Sequence of chain 15.E:
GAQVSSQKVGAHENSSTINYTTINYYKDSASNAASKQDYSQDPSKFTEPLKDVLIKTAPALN

Binding-site contacts:
Ligand atom CB contacts residue ALA2 of chain 15.E at 3.4 Å (hydrophobic).
Ligand atom O contacts residue VAL4 of chain 15.E at 2.9 Å (h-bond).
Ligand atom C contacts residue VAL4 of chain 15.E at 3.6 Å (hydrophobic).
Ligand atom CA contacts residue ALA2 of chain 15.E at 4.0 Å (hydrophobic).
Ligand atom C contacts residue VAL4 of chain 15.E at 4.2 Å (hydrophobic).
Ligand atom CA contacts residue ALA2 of chain 15.E at 3.5 Å (hydrophobic).
Ligand atom CB contacts residue VAL4 of chain 15.E at 4.3 Å (hydrophobic).
Ligand atom CA contacts residue VAL4 of chain 15.E at 4.0 Å (hydrophobic).
Ligand atom O contacts residue ALA2 of chain 15.E at 3.9 Å.
Ligand atom C contacts residue GLN3 of chain 15.E at 3.9 Å.
Ligand atom CG1 contacts residue GLN3 of chain 15.E at 4.1 Å.
Ligand atom CG2 contacts residue ALA2 of chain 15.E at 4.0 Å (hydrophobic).
Ligand atom CB contacts residue GLN3 of chain 15.E at 3.4 Å.
Ligand atom O contacts residue SER5 of chain 15.E at 3.8 Å.
Ligand atom CG2 contacts residue GLN3 of chain 15.E at 3.4 Å.
Ligand atom CB contacts residue VAL4 of chain 15.E at 4.5 Å (hydrophobic).
Ligand atom N contacts residue VAL4 of chain 15.E at 3.0 Å (h-bond).
Ligand atom N contacts residue ALA2 of chain 15.E at 3.0 Å (h-bond).
Ligand atom O contacts residue VAL4 of chain 15.E at 3.8 Å.
Ligand atom CA contacts residue VAL4 of chain 15.E at 3.5 Å (hydrophobic).
Ligand atom OE2 contacts residue VAL4 of chain 15.E at 3.6 Å.
Ligand atom CG2 contacts residue VAL4 of chain 15.E at 3.8 Å (hydrophobic).
Ligand atom OG contacts residue GLN3 of chain 15.E at 3.3 Å (h-bond).
Ligand atom CD contacts residue VAL4 of chain 15.E at 3.8 Å (hydrophobic).
Ligand atom O contacts residue SER6 of chain 15.E at 4.1 Å.
Ligand atom CB contacts residue ALA2 of chain 15.E at 4.3 Å (hydrophobic).
Ligand atom C contacts residue ALA2 of chain 15.E at 4.3 Å (hydrophobic).
Ligand atom OE1 contacts residue VAL4 of chain 15.E at 3.5 Å.
Ligand atom C contacts residue VAL4 of chain 15.E at 4.0 Å (hydrophobic).
Ligand atom O contacts residue GLN3 of chain 15.E at 3.1 Å (h-bond).
Ligand atom OE1 contacts residue ASN25 of chain 15.E at 4.4 Å.
Ligand atom CG2 contacts residue SER5 of chain 15.E at 3.7 Å.
Ligand atom CB contacts residue GLN3 of chain 15.E at 4.4 Å.
Ligand atom C contacts residue ALA2 of chain 15.E at 3.7 Å (hydrophobic).
Ligand atom CA contacts residue GLN3 of chain 15.E at 4.2 Å.

The protein below binds the small molecule below.
Small molecule (SMILES): CC[C@H](C)[C@H](N)C(=O)N[C@@H](CO)C(=O)N[C@@H](CCC(=O)O)C(=O)N[C@H](C=O)C(C)C